Binding-site contacts:
Ligand atom C5 contacts residue ASN94 of chain 1.C at 3.7 Å.
Ligand atom N2 contacts residue ASN94 of chain 1.C at 2.9 Å (h-bond).
Ligand atom N2 contacts residue GLN68 of chain 1.C at 4.3 Å.
Ligand atom C8 contacts residue LYS92 of chain 1.C at 4.0 Å.
Ligand atom C7 contacts residue ASN94 of chain 1.C at 3.5 Å.
Ligand atom N2 contacts residue LYS92 of chain 1.C at 3.8 Å.
Ligand atom C1 contacts residue ASN94 of chain 1.C at 1.4 Å.
Ligand atom C7 contacts residue TYR70 of chain 1.C at 4.4 Å (hydrophobic).
Ligand atom C4 contacts residue ASN94 of chain 1.C at 4.2 Å.
Ligand atom C3 contacts residue ASN94 of chain 1.C at 3.8 Å.
Ligand atom C7 contacts residue GLN68 of chain 1.C at 4.4 Å.
Ligand atom C8 contacts residue GLY69 of chain 1.C at 3.5 Å.
Ligand atom C2 contacts residue ASN94 of chain 1.C at 2.4 Å.
Ligand atom C7 contacts residue LYS92 of chain 1.C at 4.4 Å.
Ligand atom O5 contacts residue ASN94 of chain 1.C at 2.4 Å (h-bond).
Ligand atom C8 contacts residue TYR70 of chain 1.C at 3.1 Å (hydrophobic).
Ligand atom C8 contacts residue GLN68 of chain 1.C at 3.7 Å.
Ligand atom O7 contacts residue ASN94 of chain 1.C at 3.7 Å.

Sequence of chain 1.C:
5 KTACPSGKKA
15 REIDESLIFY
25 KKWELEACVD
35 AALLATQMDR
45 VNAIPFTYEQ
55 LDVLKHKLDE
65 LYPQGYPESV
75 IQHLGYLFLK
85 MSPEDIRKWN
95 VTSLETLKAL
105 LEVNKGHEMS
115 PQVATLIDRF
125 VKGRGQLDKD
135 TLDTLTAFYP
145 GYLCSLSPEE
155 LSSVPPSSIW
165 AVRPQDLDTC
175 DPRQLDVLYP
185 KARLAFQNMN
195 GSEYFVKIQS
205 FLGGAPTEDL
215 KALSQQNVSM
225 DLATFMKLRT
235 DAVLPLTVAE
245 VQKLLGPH

The small molecule below binds the protein below.
Small molecule (SMILES): CC(=O)N[C@@H]1[C@@H](O)[C@H](O)[C@@H](CO)O[C@H]1O